This protein binds this small molecule.
Small molecule (SMILES): CCCCCCCCCCCCCC(=O)O[C@H](CCCCCCCCCCC)CC(=O)O[C@@H]1[C@@H](NC(=O)C[C@@H](CCCCCCCCCCC)OC(=O)CCCCCCCCCCC)[C@H](OC[C@H]2O[C@H](OP(=O)(O)O)[C@H](NC(=O)C[C@H](O)CCCCCCCCCCC)[C@@H](OC(=O)C[C@H](O)CCCCCCCCCCC)[C@@H]2O)O[C@H](CO[C@]2(C(=O)O)C[C@@H](O[C@]3(C(=O)O)C[C@@H](O)[C@@H](O)[C@@H]([C@H](O)CO)O3)[C@@H](O)[C@@H]([C@H](O)CO)O2)[C@H]1OP(=O)(O)O

Binding-site contacts:
Ligand atom OHH contacts residue ASP30 of chain 1.B at 3.5 Å (salt-bridge).
Ligand atom CDU contacts residue HIS21 of chain 1.B at 3.2 Å.
Ligand atom CDV contacts residue HIS21 of chain 1.B at 2.8 Å.
Ligand atom OHE contacts residue LYS201 of chain 1.C at 3.3 Å (salt-bridge).
Ligand atom CDS contacts residue PHE23 of chain 1.B at 3.6 Å (hydrophobic).
Ligand atom OED contacts residue PHE23 of chain 1.B at 3.8 Å.
Ligand atom CGV contacts residue VAL180 of chain 1.C at 3.8 Å (hydrophobic).
Ligand atom O7 contacts residue TYR149 of chain 1.C at 3.1 Å (h-bond).
Ligand atom CDT contacts residue HIS21 of chain 1.B at 3.6 Å.
Ligand atom CGS contacts residue VAL180 of chain 1.C at 3.7 Å (hydrophobic).
Ligand atom PHC contacts residue LYS201 of chain 1.C at 3.4 Å.
Ligand atom CFL contacts residue ARG217 of chain 1.C at 3.6 Å.
Ligand atom O4 contacts residue LYS201 of chain 1.C at 3.7 Å.
Ligand atom OHH contacts residue SER24 of chain 1.B at 3.6 Å (h-bond).
Ligand atom CDR contacts residue HIS21 of chain 1.B at 3.4 Å.
Ligand atom CGS contacts residue TYR149 of chain 1.C at 3.5 Å (hydrophobic).
Ligand atom CHB contacts residue THR130 of chain 1.C at 3.8 Å.
Ligand atom OHE contacts residue ARG217 of chain 1.C at 3.4 Å (salt-bridge).
Ligand atom CEA contacts residue TYR90 of chain 1.C at 3.6 Å (hydrophobic).
Ligand atom O7 contacts residue ASP178 of chain 1.C at 3.4 Å.
Ligand atom CFQ contacts residue VAL180 of chain 1.C at 3.8 Å (hydrophobic).
Ligand atom CDQ contacts residue PHE23 of chain 1.B at 3.2 Å (hydrophobic).
Ligand atom C7 contacts residue TYR149 of chain 1.C at 3.6 Å (hydrophobic).
Ligand atom C8 contacts residue TYR149 of chain 1.C at 3.1 Å (hydrophobic).
Ligand atom CDW contacts residue HIS21 of chain 1.B at 3.5 Å.
Ligand atom CHB contacts residue PHE88 of chain 1.C at 3.3 Å (hydrophobic).
Ligand atom OFY contacts residue ASP178 of chain 1.C at 3.4 Å (salt-bridge).
Ligand atom CGZ contacts residue ALA129 of chain 1.C at 3.6 Å (hydrophobic).
Ligand atom OBL contacts residue LYS152 of chain 1.C at 3.3 Å.
Ligand atom OEC contacts residue ASP178 of chain 1.C at 2.8 Å (salt-bridge).
Ligand atom CDO contacts residue ASP178 of chain 1.C at 3.7 Å.
Ligand atom CDW contacts residue PHE23 of chain 1.B at 3.8 Å (hydrophobic).
Ligand atom CDU contacts residue TYR149 of chain 1.C at 3.7 Å (hydrophobic).
Ligand atom CBK contacts residue LYS152 of chain 1.C at 3.3 Å.
Ligand atom CDT contacts residue PHE23 of chain 1.B at 3.3 Å (hydrophobic).
Ligand atom CHB contacts residue TYR131 of chain 1.C at 3.4 Å (hydrophobic).
Ligand atom CGU contacts residue VAL180 of chain 1.C at 3.2 Å (hydrophobic).
Ligand atom CHB contacts residue ALA129 of chain 1.C at 3.5 Å (hydrophobic).
Ligand atom OHD contacts residue LYS201 of chain 1.C at 2.7 Å (salt-bridge).
Ligand atom CDR contacts residue PHE23 of chain 1.B at 3.5 Å (hydrophobic).

Sequence of chain 1.C:
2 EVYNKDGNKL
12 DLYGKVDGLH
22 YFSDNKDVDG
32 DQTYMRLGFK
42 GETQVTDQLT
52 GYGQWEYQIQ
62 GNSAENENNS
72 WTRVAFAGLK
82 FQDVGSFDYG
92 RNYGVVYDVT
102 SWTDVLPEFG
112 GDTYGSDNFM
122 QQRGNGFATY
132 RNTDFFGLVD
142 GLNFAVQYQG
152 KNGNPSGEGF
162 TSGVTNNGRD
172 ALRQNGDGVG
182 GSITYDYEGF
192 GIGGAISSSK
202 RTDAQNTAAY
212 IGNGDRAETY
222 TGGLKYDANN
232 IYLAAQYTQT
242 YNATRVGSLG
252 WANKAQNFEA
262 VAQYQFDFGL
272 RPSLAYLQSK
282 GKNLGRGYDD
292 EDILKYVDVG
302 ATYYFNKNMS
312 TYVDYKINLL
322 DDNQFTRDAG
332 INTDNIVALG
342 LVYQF

Sequence of chain 1.B:
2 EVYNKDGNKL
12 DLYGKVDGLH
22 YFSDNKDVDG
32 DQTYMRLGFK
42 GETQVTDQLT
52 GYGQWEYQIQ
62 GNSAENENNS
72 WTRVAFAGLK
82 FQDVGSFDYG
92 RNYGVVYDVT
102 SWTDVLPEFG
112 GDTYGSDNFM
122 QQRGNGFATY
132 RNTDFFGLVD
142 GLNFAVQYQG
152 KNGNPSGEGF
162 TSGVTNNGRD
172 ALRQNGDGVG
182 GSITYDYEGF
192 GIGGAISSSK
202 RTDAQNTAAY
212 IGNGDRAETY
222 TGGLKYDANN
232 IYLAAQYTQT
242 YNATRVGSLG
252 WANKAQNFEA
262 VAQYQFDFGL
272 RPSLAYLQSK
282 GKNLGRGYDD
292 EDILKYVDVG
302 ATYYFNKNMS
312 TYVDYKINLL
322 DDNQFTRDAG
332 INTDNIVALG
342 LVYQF